Binding-site contacts:
Ligand atom C2 contacts residue GLU299 of chain 1.C at 3.4 Å.
Ligand atom O2P contacts residue GLY253 of chain 1.C at 2.8 Å (h-bond).
Ligand atom C6 contacts residue SER280 of chain 1.C at 3.6 Å.
Ligand atom O6 contacts residue SER280 of chain 1.C at 2.8 Å (h-bond).
Ligand atom C6 contacts residue MET279 of chain 1.C at 3.6 Å (hydrophobic).
Ligand atom N1 contacts residue GLU299 of chain 1.C at 2.8 Å (salt-bridge).
Ligand atom C8 contacts residue MET65 of chain 1.C at 3.6 Å (hydrophobic).
Ligand atom N1 contacts residue CYS196 of chain 1.C at 3.5 Å (h-bond).
Ligand atom O3P contacts residue SER194 of chain 1.C at 2.9 Å (h-bond).
Ligand atom O6 contacts residue GLY300 of chain 1.C at 3.4 Å.
Ligand atom O3P contacts residue GLY231 of chain 1.C at 3.0 Å (h-bond).
Ligand atom P contacts residue GLY253 of chain 1.C at 3.7 Å.
Ligand atom N7 contacts residue GLY278 of chain 1.C at 3.4 Å.
Ligand atom O3' contacts residue ALA63 of chain 1.C at 3.5 Å.
Ligand atom N7 contacts residue MET65 of chain 1.C at 3.8 Å.
Ligand atom C2 contacts residue CYS196 of chain 1.C at 2.5 Å (hydrophobic).
Ligand atom C5 contacts residue GLY278 of chain 1.C at 3.8 Å.
Ligand atom O6 contacts residue GLY278 of chain 1.C at 3.1 Å.
Ligand atom C4' contacts residue ASP229 of chain 1.C at 3.5 Å.
Ligand atom O5' contacts residue GLY230 of chain 1.C at 3.4 Å.
Ligand atom C6 contacts residue GLY278 of chain 1.C at 3.7 Å.
Ligand atom C6 contacts residue GLU299 of chain 1.C at 3.8 Å.
Ligand atom O3' contacts residue ASP229 of chain 1.C at 2.5 Å (salt-bridge).
Ligand atom C5 contacts residue MET279 of chain 1.C at 3.6 Å (hydrophobic).
Ligand atom O5' contacts residue GLY193 of chain 1.C at 3.5 Å.
Ligand atom O1P contacts residue GLY253 of chain 1.C at 3.4 Å (h-bond).
Ligand atom N1 contacts residue SER280 of chain 1.C at 3.5 Å (h-bond).
Ligand atom N3 contacts residue CYS196 of chain 1.C at 3.1 Å (h-bond).
Ligand atom P contacts residue SER194 of chain 1.C at 3.6 Å.
Ligand atom O6 contacts residue MET279 of chain 1.C at 3.0 Å (h-bond).
Ligand atom C3' contacts residue ASP229 of chain 1.C at 3.4 Å.
Ligand atom O1P contacts residue GLY252 of chain 1.C at 2.9 Å (h-bond).
Ligand atom N7 contacts residue MET279 of chain 1.C at 3.0 Å (h-bond).
Ligand atom O2P contacts residue GLY252 of chain 1.C at 3.7 Å.
Ligand atom C2' contacts residue ASP229 of chain 1.C at 3.8 Å.
Ligand atom O4' contacts residue GLY193 of chain 1.C at 3.8 Å.
Ligand atom O2' contacts residue ASP229 of chain 1.C at 2.7 Å (salt-bridge).
Ligand atom O3' contacts residue MET250 of chain 1.C at 3.6 Å.
Ligand atom O3P contacts residue GLY193 of chain 1.C at 3.4 Å.
Ligand atom O2P contacts residue SER194 of chain 1.C at 2.7 Å (h-bond).

Sequence of chain 1.C:
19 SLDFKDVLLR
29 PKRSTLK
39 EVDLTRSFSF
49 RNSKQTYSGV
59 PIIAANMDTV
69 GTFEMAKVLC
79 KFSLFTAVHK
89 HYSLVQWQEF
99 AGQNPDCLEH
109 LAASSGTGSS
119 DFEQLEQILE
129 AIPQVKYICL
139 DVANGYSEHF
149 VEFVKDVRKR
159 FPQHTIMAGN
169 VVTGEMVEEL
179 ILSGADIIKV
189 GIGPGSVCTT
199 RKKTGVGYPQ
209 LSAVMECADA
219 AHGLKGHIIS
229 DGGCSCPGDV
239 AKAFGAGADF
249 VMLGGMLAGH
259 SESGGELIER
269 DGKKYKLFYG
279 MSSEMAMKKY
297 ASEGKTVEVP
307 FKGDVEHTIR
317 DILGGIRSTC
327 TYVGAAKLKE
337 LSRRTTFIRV

A protein and the small-molecule ligand that binds it are described below.
Small molecule (SMILES): O=c1[nH]cnc2c1ncn2[C@@H]1O[C@H](COP(=O)(O)O)[C@@H](O)[C@H]1O